This protein binds this small molecule.
Small molecule (SMILES): C=C(O[C@H]1[C@H](O)[C@@H](CO)O[C@H](O[P](=O)(O)O[P](=O)(O)OC[C@H]2O[C@@H](n3ccc(=O)[nH]c3=O)[C@H](O)[C@@H]2O)[C@@H]1NC(C)=O)C(=O)O

Sequence of chain 1.A:
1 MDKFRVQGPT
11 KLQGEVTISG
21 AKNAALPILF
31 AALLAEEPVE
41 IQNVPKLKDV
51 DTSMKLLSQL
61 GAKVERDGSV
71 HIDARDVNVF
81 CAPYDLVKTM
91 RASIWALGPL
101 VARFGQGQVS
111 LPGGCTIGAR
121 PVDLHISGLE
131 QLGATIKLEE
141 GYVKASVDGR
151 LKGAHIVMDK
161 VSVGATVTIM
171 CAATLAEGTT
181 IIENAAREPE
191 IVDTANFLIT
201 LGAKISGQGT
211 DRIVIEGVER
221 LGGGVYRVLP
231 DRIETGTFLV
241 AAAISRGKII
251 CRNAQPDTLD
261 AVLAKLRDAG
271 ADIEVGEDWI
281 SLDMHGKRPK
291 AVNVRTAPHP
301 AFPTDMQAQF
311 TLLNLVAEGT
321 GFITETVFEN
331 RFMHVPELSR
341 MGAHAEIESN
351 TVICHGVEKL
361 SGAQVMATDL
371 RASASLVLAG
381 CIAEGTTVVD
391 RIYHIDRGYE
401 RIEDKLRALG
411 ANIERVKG

Binding-site contacts:
Ligand atom O1A contacts residue GLY164 of chain 1.A at 3.6 Å (h-bond).
Ligand atom O3D contacts residue VAL327 of chain 1.A at 3.0 Å (h-bond).
Ligand atom O2E contacts residue LYS22 of chain 1.A at 2.8 Å (salt-bridge).
Ligand atom O4 contacts residue ASP305 of chain 1.A at 3.3 Å (salt-bridge).
Ligand atom O1B contacts residue GLY164 of chain 1.A at 3.0 Å (h-bond).
Ligand atom O1A contacts residue SER162 of chain 1.A at 3.0 Å (h-bond).
Ligand atom O4U contacts residue PRO121 of chain 1.A at 3.1 Å (h-bond).
Ligand atom O5 contacts residue VAL163 of chain 1.A at 3.6 Å.
Ligand atom N3U contacts residue PRO121 of chain 1.A at 3.1 Å (h-bond).
Ligand atom C1E contacts residue LYS22 of chain 1.A at 3.4 Å.
Ligand atom C7 contacts residue ASN23 of chain 1.A at 3.5 Å.
Ligand atom O4U contacts residue LEU124 of chain 1.A at 2.8 Å (h-bond).
Ligand atom C4U contacts residue PRO121 of chain 1.A at 2.8 Å (hydrophobic).
Ligand atom O2A contacts residue VAL163 of chain 1.A at 2.7 Å (h-bond).
Ligand atom O2D contacts residue ALA119 of chain 1.A at 2.7 Å (h-bond).
Ligand atom O2A contacts residue SER162 of chain 1.A at 3.4 Å.
Ligand atom C8 contacts residue ASN23 of chain 1.A at 3.6 Å.
Ligand atom O3 contacts residue ASP305 of chain 1.A at 3.4 Å (salt-bridge).
Ligand atom O2E contacts residue LEU370 of chain 1.A at 3.7 Å.
Ligand atom O3 contacts residue ASN23 of chain 1.A at 3.4 Å (h-bond).
Ligand atom C2U contacts residue PRO121 of chain 1.A at 3.5 Å (hydrophobic).
Ligand atom O2B contacts residue ARG120 of chain 1.A at 3.0 Å (salt-bridge).
Ligand atom O1E contacts residue ASN23 of chain 1.A at 3.1 Å (h-bond).
Ligand atom C5U contacts residue PRO121 of chain 1.A at 3.0 Å (hydrophobic).
Ligand atom O2U contacts residue LYS160 of chain 1.A at 3.0 Å.
Ligand atom O7 contacts residue ASN23 of chain 1.A at 3.0 Å.
Ligand atom C2U contacts residue ASP123 of chain 1.A at 3.6 Å.
Ligand atom N3U contacts residue ASP123 of chain 1.A at 2.6 Å (salt-bridge).
Ligand atom O4U contacts residue ASP123 of chain 1.A at 3.1 Å (salt-bridge).
Ligand atom O4U contacts residue VAL122 of chain 1.A at 3.1 Å.
Ligand atom C4U contacts residue ASP123 of chain 1.A at 3.3 Å.
Ligand atom O2U contacts residue PRO121 of chain 1.A at 3.5 Å.
Ligand atom PA contacts residue VAL163 of chain 1.A at 3.6 Å.
Ligand atom O1A contacts residue VAL163 of chain 1.A at 3.6 Å.
Ligand atom O4 contacts residue PHE328 of chain 1.A at 3.3 Å.
Ligand atom C5D contacts residue VAL161 of chain 1.A at 3.6 Å (hydrophobic).
Ligand atom C6U contacts residue PRO121 of chain 1.A at 3.5 Å (hydrophobic).
Ligand atom O1E contacts residue LYS22 of chain 1.A at 3.4 Å (salt-bridge).
Ligand atom O1E contacts residue ASP305 of chain 1.A at 3.7 Å.
Ligand atom C1E contacts residue ASN23 of chain 1.A at 3.6 Å.